The small molecule below binds the protein below.
Small molecule (SMILES): CC(=O)N[C@H]1[C@H](O[C@H]2[C@H](O)[C@@H](NC(C)=O)CO[C@@H]2CO)O[C@H](CO)[C@@H](O)[C@@H]1O

Binding-site contacts:
Ligand atom C7 contacts residue HIS1088 of chain 1.B at 4.2 Å.
Ligand atom C3 contacts residue ASN1085 of chain 1.B at 3.8 Å.
Ligand atom O7 contacts residue ASN1085 of chain 1.B at 3.3 Å (h-bond).
Ligand atom C2 contacts residue ASN1085 of chain 1.B at 2.5 Å.
Ligand atom C8 contacts residue ASN1085 of chain 1.B at 3.6 Å.
Ligand atom C5 contacts residue ASN1085 of chain 1.B at 3.7 Å.
Ligand atom O7 contacts residue HIS1088 of chain 1.B at 3.6 Å.
Ligand atom O5 contacts residue ASN1085 of chain 1.B at 2.4 Å (h-bond).
Ligand atom N2 contacts residue THR1087 of chain 1.B at 4.2 Å.
Ligand atom C6 contacts residue PHE1090 of chain 1.B at 3.8 Å (hydrophobic).
Ligand atom O6 contacts residue PHE1090 of chain 1.B at 4.4 Å.
Ligand atom C1 contacts residue ASN1085 of chain 1.B at 1.4 Å.
Ligand atom C7 contacts residue ASN1085 of chain 1.B at 3.3 Å.
Ligand atom C5 contacts residue PHE1090 of chain 1.B at 4.4 Å (hydrophobic).
Ligand atom N2 contacts residue ASN1085 of chain 1.B at 2.9 Å (h-bond).
Ligand atom O5 contacts residue PHE1090 of chain 1.B at 4.1 Å.
Ligand atom C4 contacts residue ASN1085 of chain 1.B at 4.2 Å.
Ligand atom C8 contacts residue HIS1088 of chain 1.B at 4.1 Å.

Sequence of chain 1.B:
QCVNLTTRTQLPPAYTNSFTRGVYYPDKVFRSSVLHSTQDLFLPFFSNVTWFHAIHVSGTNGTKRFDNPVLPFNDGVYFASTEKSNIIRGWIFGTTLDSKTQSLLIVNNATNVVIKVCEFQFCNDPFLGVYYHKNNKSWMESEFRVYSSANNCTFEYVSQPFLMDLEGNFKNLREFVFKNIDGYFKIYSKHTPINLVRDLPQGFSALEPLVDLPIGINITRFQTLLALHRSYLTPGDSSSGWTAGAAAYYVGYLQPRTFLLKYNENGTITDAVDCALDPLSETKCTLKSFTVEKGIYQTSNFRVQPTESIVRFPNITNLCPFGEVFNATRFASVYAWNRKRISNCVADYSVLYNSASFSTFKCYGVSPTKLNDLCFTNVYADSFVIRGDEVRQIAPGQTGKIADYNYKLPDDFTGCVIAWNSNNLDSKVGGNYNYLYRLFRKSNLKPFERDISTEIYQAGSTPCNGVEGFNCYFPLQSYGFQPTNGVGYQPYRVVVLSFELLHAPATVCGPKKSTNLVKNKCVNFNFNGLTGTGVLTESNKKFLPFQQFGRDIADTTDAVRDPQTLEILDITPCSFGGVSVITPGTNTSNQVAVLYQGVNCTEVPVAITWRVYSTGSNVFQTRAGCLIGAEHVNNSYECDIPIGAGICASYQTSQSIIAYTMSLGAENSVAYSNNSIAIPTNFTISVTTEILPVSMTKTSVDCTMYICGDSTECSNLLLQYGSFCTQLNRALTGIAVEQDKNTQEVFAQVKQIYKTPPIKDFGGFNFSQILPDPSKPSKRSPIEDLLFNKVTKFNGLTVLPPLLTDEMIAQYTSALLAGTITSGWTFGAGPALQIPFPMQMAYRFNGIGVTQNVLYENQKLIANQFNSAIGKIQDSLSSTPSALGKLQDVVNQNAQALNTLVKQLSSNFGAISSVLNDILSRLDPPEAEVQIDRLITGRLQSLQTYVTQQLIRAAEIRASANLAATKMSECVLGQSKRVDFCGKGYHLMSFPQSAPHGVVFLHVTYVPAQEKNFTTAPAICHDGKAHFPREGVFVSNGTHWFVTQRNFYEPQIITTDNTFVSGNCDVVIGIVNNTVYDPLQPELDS